Binding-site contacts:
Ligand atom O6 contacts residue LYS35 of chain 1.A at 4.4 Å.
Ligand atom O5 contacts residue LYS35 of chain 1.A at 4.0 Å.
Ligand atom C2 contacts residue ASN99 of chain 1.A at 2.5 Å.
Ligand atom C1 contacts residue THR101 of chain 1.A at 3.9 Å.
Ligand atom C7 contacts residue ASN99 of chain 1.A at 3.3 Å.
Ligand atom C3 contacts residue ASN99 of chain 1.A at 3.8 Å.
Ligand atom O5 contacts residue ASN99 of chain 1.A at 2.4 Å (h-bond).
Ligand atom C8 contacts residue ASN99 of chain 1.A at 3.5 Å.
Ligand atom N2 contacts residue ASN99 of chain 1.A at 2.4 Å (h-bond).
Ligand atom C4 contacts residue ASN99 of chain 1.A at 4.3 Å.
Ligand atom C5 contacts residue ASN99 of chain 1.A at 3.7 Å.
Ligand atom C1 contacts residue ASN99 of chain 1.A at 1.4 Å.
Ligand atom C2 contacts residue THR101 of chain 1.A at 4.5 Å.
Ligand atom N2 contacts residue THR101 of chain 1.A at 4.2 Å.
Ligand atom C6 contacts residue LYS35 of chain 1.A at 4.5 Å.
Ligand atom O7 contacts residue ASN99 of chain 1.A at 4.4 Å.

Sequence of chain 1.A:
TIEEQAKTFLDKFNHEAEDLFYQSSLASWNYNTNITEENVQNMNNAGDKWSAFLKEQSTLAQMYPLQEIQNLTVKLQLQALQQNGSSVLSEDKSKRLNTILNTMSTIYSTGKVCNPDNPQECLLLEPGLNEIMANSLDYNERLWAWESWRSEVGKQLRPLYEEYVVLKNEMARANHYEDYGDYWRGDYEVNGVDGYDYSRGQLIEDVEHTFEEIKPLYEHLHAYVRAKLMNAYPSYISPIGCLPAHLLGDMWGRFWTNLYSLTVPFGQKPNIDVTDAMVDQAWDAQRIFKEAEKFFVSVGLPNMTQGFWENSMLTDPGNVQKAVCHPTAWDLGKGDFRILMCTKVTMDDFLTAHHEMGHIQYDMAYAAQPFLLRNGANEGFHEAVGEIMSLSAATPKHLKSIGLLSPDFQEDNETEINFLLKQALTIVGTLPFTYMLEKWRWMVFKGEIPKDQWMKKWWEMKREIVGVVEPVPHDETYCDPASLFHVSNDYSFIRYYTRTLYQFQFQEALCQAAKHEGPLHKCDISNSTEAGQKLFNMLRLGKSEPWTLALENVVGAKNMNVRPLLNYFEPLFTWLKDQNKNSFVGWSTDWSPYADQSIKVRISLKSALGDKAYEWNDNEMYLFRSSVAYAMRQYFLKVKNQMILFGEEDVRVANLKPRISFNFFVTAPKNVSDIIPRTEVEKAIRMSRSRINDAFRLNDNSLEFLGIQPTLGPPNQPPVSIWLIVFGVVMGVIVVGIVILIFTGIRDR

The small molecule below binds the protein below.
Small molecule (SMILES): CC(=O)N[C@H]1[C@H](O[C@H]2[C@H](O)[C@@H](NC(C)=O)CO[C@@H]2CO)O[C@H](CO)[C@@H](O)[C@@H]1O